Sequence of chain 1.B:
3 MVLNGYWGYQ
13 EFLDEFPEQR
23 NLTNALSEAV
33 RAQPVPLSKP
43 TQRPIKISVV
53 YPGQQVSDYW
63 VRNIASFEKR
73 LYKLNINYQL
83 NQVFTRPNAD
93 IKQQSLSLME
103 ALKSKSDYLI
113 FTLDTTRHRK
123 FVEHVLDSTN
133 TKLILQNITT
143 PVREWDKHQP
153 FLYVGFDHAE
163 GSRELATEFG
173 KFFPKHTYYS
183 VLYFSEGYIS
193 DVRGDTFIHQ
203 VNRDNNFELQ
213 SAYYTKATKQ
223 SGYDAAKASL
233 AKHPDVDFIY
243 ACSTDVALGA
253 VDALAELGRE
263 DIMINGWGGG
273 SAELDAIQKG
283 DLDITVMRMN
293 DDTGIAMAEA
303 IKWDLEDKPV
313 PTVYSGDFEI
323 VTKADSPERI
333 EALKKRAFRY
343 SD

The small molecule below binds the protein below.
Small molecule (SMILES): C[C@]12OC[C@H](O)[C@H]1O[B-](O)(O)O2

Binding-site contacts:
Ligand atom O3 contacts residue ARG290 of chain 1.B at 2.8 Å (salt-bridge).
Ligand atom C11 contacts residue TRP62 of chain 1.B at 3.8 Å (hydrophobic).
Ligand atom C4 contacts residue ASN139 of chain 1.B at 4.1 Å.
Ligand atom C6 contacts residue PHE186 of chain 1.B at 4.1 Å (hydrophobic).
Ligand atom C11 contacts residue ARG290 of chain 1.B at 4.0 Å.
Ligand atom O12 contacts residue PHE186 of chain 1.B at 4.1 Å.
Ligand atom B contacts residue TRP269 of chain 1.B at 3.7 Å.
Ligand atom C11 contacts residue TYR61 of chain 1.B at 3.4 Å (hydrophobic).
Ligand atom O10 contacts residue TRP269 of chain 1.B at 3.5 Å (h-bond).
Ligand atom O10 contacts residue THR246 of chain 1.B at 2.7 Å (h-bond).
Ligand atom B contacts residue ARG290 of chain 1.B at 3.3 Å.
Ligand atom C7 contacts residue GLN57 of chain 1.B at 4.0 Å.
Ligand atom O5 contacts residue ASN139 of chain 1.B at 3.2 Å (h-bond).
Ligand atom O9 contacts residue ARG290 of chain 1.B at 4.1 Å.
Ligand atom O5 contacts residue ARG195 of chain 1.B at 3.0 Å (salt-bridge).
Ligand atom O9 contacts residue ARG195 of chain 1.B at 2.8 Å (salt-bridge).
Ligand atom O9 contacts residue THR246 of chain 1.B at 3.5 Å (h-bond).
Ligand atom C6 contacts residue ASN139 of chain 1.B at 3.7 Å.
Ligand atom C7 contacts residue PHE186 of chain 1.B at 4.0 Å (hydrophobic).
Ligand atom O3 contacts residue ARG195 of chain 1.B at 3.3 Å (salt-bridge).
Ligand atom O1 contacts residue GLN57 of chain 1.B at 4.0 Å.
Ligand atom C11 contacts residue ASN139 of chain 1.B at 3.8 Å.
Ligand atom C6 contacts residue ARG195 of chain 1.B at 4.0 Å.
Ligand atom C8 contacts residue SER59 of chain 1.B at 3.9 Å.
Ligand atom O1 contacts residue SER59 of chain 1.B at 3.3 Å (h-bond).
Ligand atom C6 contacts residue ILE191 of chain 1.B at 4.1 Å (hydrophobic).
Ligand atom C8 contacts residue TRP62 of chain 1.B at 4.0 Å (hydrophobic).
Ligand atom B contacts residue ARG195 of chain 1.B at 4.0 Å.
Ligand atom O10 contacts residue SER59 of chain 1.B at 2.8 Å (h-bond).
Ligand atom C8 contacts residue GLN57 of chain 1.B at 3.7 Å.
Ligand atom C4 contacts residue ARG290 of chain 1.B at 3.9 Å.
Ligand atom O12 contacts residue TRP62 of chain 1.B at 3.2 Å (h-bond).
Ligand atom O10 contacts residue ARG290 of chain 1.B at 2.7 Å (salt-bridge).
Ligand atom O12 contacts residue GLN57 of chain 1.B at 3.7 Å.
Ligand atom C4 contacts residue ARG195 of chain 1.B at 3.8 Å.
Ligand atom O9 contacts residue SER245 of chain 1.B at 3.6 Å.
Ligand atom B contacts residue THR246 of chain 1.B at 3.6 Å.
Ligand atom B contacts residue SER59 of chain 1.B at 3.6 Å.
Ligand atom C7 contacts residue TRP62 of chain 1.B at 4.2 Å (hydrophobic).
Ligand atom O9 contacts residue TRP269 of chain 1.B at 3.0 Å (h-bond).